Binding-site contacts:
Ligand atom C8 contacts residue ARG158 of chain 1.O at 3.7 Å.
Ligand atom C8 contacts residue TRP251 of chain 1.O at 3.7 Å (hydrophobic).
Ligand atom O5 contacts residue ASN246 of chain 1.O at 2.4 Å (h-bond).
Ligand atom C5 contacts residue ASN246 of chain 1.O at 3.8 Å.
Ligand atom N2 contacts residue TRP251 of chain 1.O at 3.7 Å.
Ligand atom C1 contacts residue TRP251 of chain 1.O at 4.2 Å (hydrophobic).
Ligand atom O7 contacts residue ASN246 of chain 1.O at 2.9 Å (h-bond).
Ligand atom C1 contacts residue ASN246 of chain 1.O at 1.5 Å.
Ligand atom C2 contacts residue ASN246 of chain 1.O at 2.5 Å.
Ligand atom N2 contacts residue ASN246 of chain 1.O at 2.9 Å (h-bond).
Ligand atom C7 contacts residue TRP251 of chain 1.O at 4.0 Å (hydrophobic).
Ligand atom C4 contacts residue ASN246 of chain 1.O at 4.3 Å.
Ligand atom C3 contacts residue ASN246 of chain 1.O at 3.8 Å.
Ligand atom C8 contacts residue ASN246 of chain 1.O at 4.2 Å.
Ligand atom C7 contacts residue ASN246 of chain 1.O at 3.0 Å.

Sequence of chain 1.O:
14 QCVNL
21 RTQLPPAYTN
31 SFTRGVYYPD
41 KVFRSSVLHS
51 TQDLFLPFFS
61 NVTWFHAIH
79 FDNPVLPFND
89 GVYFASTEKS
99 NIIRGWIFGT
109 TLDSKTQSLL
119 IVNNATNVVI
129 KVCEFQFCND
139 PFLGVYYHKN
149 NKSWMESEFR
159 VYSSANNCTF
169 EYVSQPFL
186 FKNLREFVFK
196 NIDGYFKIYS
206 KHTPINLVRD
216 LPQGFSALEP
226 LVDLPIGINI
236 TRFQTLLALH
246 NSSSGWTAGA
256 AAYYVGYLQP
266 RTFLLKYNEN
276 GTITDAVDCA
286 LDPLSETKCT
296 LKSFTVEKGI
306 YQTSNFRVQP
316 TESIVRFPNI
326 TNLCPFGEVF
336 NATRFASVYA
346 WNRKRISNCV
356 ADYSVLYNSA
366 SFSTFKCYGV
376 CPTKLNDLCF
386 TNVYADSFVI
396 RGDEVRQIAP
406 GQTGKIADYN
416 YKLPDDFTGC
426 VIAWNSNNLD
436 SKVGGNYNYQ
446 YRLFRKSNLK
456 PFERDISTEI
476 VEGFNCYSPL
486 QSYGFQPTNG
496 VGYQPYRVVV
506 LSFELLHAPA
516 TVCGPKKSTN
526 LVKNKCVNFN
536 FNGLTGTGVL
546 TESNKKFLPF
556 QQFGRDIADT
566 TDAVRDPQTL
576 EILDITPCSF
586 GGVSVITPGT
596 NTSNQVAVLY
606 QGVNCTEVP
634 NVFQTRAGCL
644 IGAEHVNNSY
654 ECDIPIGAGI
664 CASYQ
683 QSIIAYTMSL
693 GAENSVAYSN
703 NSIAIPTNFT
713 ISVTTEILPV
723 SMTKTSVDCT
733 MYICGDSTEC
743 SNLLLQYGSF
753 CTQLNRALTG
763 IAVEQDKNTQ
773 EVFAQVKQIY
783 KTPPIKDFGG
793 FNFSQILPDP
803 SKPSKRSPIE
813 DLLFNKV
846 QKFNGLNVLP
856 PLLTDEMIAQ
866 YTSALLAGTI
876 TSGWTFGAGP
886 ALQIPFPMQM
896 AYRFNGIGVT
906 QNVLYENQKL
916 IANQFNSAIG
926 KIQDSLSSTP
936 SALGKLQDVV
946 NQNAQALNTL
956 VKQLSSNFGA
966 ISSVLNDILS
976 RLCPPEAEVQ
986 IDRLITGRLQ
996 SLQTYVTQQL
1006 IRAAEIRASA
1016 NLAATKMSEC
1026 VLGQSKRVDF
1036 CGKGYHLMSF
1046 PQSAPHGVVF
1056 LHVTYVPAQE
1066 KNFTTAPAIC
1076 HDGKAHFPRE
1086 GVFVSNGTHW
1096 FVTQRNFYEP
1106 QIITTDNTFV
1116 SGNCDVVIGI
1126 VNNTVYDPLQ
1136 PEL

A small-molecule ligand and the protein it binds are described below.
Small molecule (SMILES): CC(=O)N[C@@H]1[C@@H](O)[C@H](O)[C@@H](CO)O[C@H]1O